The protein below binds the small molecule below.
Small molecule (SMILES): Nc1nc2c(ncn2[C@@H]2O[C@H](CO[P](=O)(O)O[P](=O)(O)OP(=O)(O)O)C[C@H]2O)c(=O)[nH]1

Sequence of chain 1.G:
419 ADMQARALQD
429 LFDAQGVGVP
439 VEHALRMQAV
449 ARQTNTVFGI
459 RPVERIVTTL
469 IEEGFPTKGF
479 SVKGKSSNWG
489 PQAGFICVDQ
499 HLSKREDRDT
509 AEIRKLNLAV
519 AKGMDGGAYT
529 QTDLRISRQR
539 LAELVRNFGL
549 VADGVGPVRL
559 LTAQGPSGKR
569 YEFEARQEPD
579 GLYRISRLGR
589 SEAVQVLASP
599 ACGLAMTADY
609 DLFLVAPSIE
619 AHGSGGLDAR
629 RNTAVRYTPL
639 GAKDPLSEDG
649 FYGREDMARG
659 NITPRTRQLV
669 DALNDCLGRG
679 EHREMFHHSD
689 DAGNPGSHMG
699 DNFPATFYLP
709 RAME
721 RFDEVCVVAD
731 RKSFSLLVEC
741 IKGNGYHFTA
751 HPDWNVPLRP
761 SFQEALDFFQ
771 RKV

Binding-site contacts:
Ligand atom O2' contacts residue HIS686 of chain 1.G at 3.9 Å.
Ligand atom N1 contacts residue SER687 of chain 1.G at 3.3 Å (h-bond).
Ligand atom O1G contacts residue SER484 of chain 1.G at 3.8 Å.
Ligand atom C3' contacts residue ASP609 of chain 1.G at 4.0 Å.
Ligand atom N1 contacts residue ASN692 of chain 1.G at 3.7 Å.
Ligand atom PA contacts residue LYS476 of chain 1.G at 3.6 Å.
Ligand atom O6 contacts residue GLU653 of chain 1.G at 2.5 Å (salt-bridge).
Ligand atom C2 contacts residue PHE478 of chain 1.G at 3.6 Å (hydrophobic).
Ligand atom C5 contacts residue PHE478 of chain 1.G at 3.6 Å (hydrophobic).
Ligand atom C4 contacts residue ASN692 of chain 1.G at 3.7 Å.
Ligand atom N9 contacts residue PHE478 of chain 1.G at 3.9 Å.
Ligand atom N2 contacts residue HIS686 of chain 1.G at 3.7 Å.
Ligand atom N7 contacts residue ASN692 of chain 1.G at 4.0 Å.
Ligand atom O2' contacts residue MG1 of chain 1.Z at 3.5 Å.
Ligand atom O2G contacts residue LYS483 of chain 1.G at 4.1 Å.
Ligand atom N1 contacts residue PHE478 of chain 1.G at 3.9 Å.
Ligand atom N2 contacts residue SER687 of chain 1.G at 2.1 Å (h-bond).
Ligand atom O6 contacts residue PRO693 of chain 1.G at 3.2 Å.
Ligand atom C6 contacts residue ASN692 of chain 1.G at 3.5 Å.
Ligand atom O1A contacts residue LYS483 of chain 1.G at 4.0 Å.
Ligand atom N3 contacts residue PHE478 of chain 1.G at 3.4 Å.
Ligand atom C4 contacts residue PHE478 of chain 1.G at 3.3 Å (hydrophobic).
Ligand atom O3A contacts residue LYS476 of chain 1.G at 3.9 Å.
Ligand atom C2 contacts residue ASN692 of chain 1.G at 3.6 Å.
Ligand atom O2B contacts residue LYS476 of chain 1.G at 2.6 Å (salt-bridge).
Ligand atom O2A contacts residue GLY482 of chain 1.G at 4.0 Å.
Ligand atom C3' contacts residue MG1 of chain 1.Z at 3.8 Å.
Ligand atom C6 contacts residue PHE478 of chain 1.G at 3.9 Å (hydrophobic).
Ligand atom N7 contacts residue PHE478 of chain 1.G at 4.1 Å.
Ligand atom O2A contacts residue LYS476 of chain 1.G at 2.4 Å (salt-bridge).
Ligand atom C6 contacts residue PRO693 of chain 1.G at 3.8 Å (hydrophobic).
Ligand atom C5 contacts residue ASN692 of chain 1.G at 3.5 Å.
Ligand atom N2 contacts residue ASN692 of chain 1.G at 3.8 Å.
Ligand atom O2G contacts residue SER484 of chain 1.G at 3.5 Å (h-bond).
Ligand atom O2' contacts residue PHE478 of chain 1.G at 3.6 Å (h-bond).
Ligand atom O3A contacts residue ARG459 of chain 1.G at 3.6 Å (salt-bridge).
Ligand atom N3 contacts residue ASN692 of chain 1.G at 3.9 Å.
Ligand atom C2 contacts residue SER687 of chain 1.G at 3.1 Å.
Ligand atom C6 contacts residue GLU653 of chain 1.G at 3.7 Å.
Ligand atom PB contacts residue LYS476 of chain 1.G at 3.8 Å.